Binding-site contacts:
Ligand atom N2 contacts residue ASN315 of chain 40.K at 2.8 Å (h-bond).
Ligand atom O5 contacts residue THR313 of chain 40.K at 4.3 Å.
Ligand atom O5 contacts residue ASN315 of chain 40.K at 2.4 Å (h-bond).
Ligand atom C6 contacts residue ASN315 of chain 40.K at 4.5 Å.
Ligand atom O5 contacts residue VAL314 of chain 40.K at 3.8 Å.
Ligand atom C8 contacts residue ASN315 of chain 40.K at 3.5 Å.
Ligand atom C7 contacts residue ASN315 of chain 40.K at 3.3 Å.
Ligand atom C5 contacts residue ASN315 of chain 40.K at 3.7 Å.
Ligand atom C3 contacts residue ASN315 of chain 40.K at 3.8 Å.
Ligand atom C1 contacts residue VAL314 of chain 40.K at 4.4 Å (hydrophobic).
Ligand atom C6 contacts residue THR313 of chain 40.K at 4.5 Å.
Ligand atom O7 contacts residue ASN315 of chain 40.K at 4.2 Å.
Ligand atom C2 contacts residue ASN315 of chain 40.K at 2.5 Å.
Ligand atom C8 contacts residue ILE281 of chain 40.K at 4.5 Å (hydrophobic).
Ligand atom C4 contacts residue ASN315 of chain 40.K at 4.3 Å.
Ligand atom C1 contacts residue ASN315 of chain 40.K at 1.4 Å.

Sequence of chain 40.K:
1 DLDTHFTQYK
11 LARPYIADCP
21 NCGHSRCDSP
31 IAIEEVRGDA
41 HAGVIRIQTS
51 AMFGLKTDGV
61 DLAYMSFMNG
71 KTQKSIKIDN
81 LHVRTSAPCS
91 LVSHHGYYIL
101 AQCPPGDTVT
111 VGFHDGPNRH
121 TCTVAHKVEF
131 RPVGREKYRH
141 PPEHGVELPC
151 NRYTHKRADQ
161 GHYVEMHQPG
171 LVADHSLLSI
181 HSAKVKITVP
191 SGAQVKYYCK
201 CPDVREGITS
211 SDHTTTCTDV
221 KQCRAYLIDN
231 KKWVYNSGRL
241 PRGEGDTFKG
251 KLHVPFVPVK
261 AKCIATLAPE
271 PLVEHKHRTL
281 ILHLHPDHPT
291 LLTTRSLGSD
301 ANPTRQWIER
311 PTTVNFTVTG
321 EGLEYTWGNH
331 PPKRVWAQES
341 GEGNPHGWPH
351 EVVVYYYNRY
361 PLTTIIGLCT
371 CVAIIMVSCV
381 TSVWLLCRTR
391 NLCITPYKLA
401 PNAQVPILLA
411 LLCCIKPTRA

A protein and the small-molecule ligand that binds it are described below.
Small molecule (SMILES): CC(=O)N[C@@H]1[C@@H](O)[C@H](O)[C@@H](CO)O[C@H]1O